A protein and the small-molecule ligand that binds it are described below.
Small molecule (SMILES): C#Cc1cn([C@@H]2O[C@H](CO)[C@@H](O)[C@H](O)[C@H]2O)c(=O)[nH]c1=O

Binding-site contacts:
Ligand atom C7 contacts residue ASP328 of chain 2.A at 3.7 Å.
Ligand atom O2 contacts residue ASN273 of chain 2.A at 3.1 Å (h-bond).
Ligand atom C6A contacts residue ASN273 of chain 2.A at 3.6 Å.
Ligand atom O6 contacts residue ASN473 of chain 2.A at 2.8 Å (h-bond).
Ligand atom N1 contacts residue ASN273 of chain 2.A at 3.7 Å.
Ligand atom C3 contacts residue GLU661 of chain 2.A at 3.2 Å.
Ligand atom O4 contacts residue ASN473 of chain 2.A at 3.6 Å.
Ligand atom C2A contacts residue LEU125 of chain 2.A at 3.6 Å (hydrophobic).
Ligand atom O3 contacts residue SER663 of chain 2.A at 3.0 Å (h-bond).
Ligand atom O3 contacts residue GLY664 of chain 2.A at 3.1 Å (h-bond).
Ligand atom O2A contacts residue LEU125 of chain 2.A at 3.2 Å (h-bond).
Ligand atom O4 contacts residue GLY664 of chain 2.A at 2.8 Å (h-bond).
Ligand atom O2A contacts residue GLY124 of chain 2.A at 3.3 Å (h-bond).
Ligand atom O5 contacts residue LEU125 of chain 2.A at 3.5 Å (h-bond).
Ligand atom C5 contacts residue GLY124 of chain 2.A at 3.7 Å.
Ligand atom C6A contacts residue HIS366 of chain 2.A at 3.2 Å.
Ligand atom O3 contacts residue ALA662 of chain 2.A at 3.2 Å (h-bond).
Ligand atom O4A contacts residue ASP272 of chain 2.A at 3.5 Å (salt-bridge).
Ligand atom O2 contacts residue GLU661 of chain 2.A at 3.1 Å (salt-bridge).
Ligand atom C2 contacts residue GLU661 of chain 2.A at 3.7 Å.
Ligand atom O4A contacts residue ASN273 of chain 2.A at 3.0 Å (h-bond).
Ligand atom O2A contacts residue ASP272 of chain 2.A at 3.3 Å (salt-bridge).
Ligand atom C8 contacts residue ASP328 of chain 2.A at 3.0 Å.
Ligand atom C8 contacts residue THR367 of chain 2.A at 3.5 Å.
Ligand atom C6 contacts residue HIS366 of chain 2.A at 3.7 Å.
Ligand atom C5A contacts residue ASN273 of chain 2.A at 3.3 Å.
Ligand atom C7 contacts residue ASN273 of chain 2.A at 3.6 Å.
Ligand atom C2A contacts residue ASN273 of chain 2.A at 3.5 Å.
Ligand atom O6 contacts residue HIS366 of chain 2.A at 2.8 Å (h-bond).
Ligand atom C4A contacts residue ASN273 of chain 2.A at 3.5 Å.
Ligand atom N3 contacts residue ASN273 of chain 2.A at 3.5 Å (h-bond).
Ligand atom N3 contacts residue ASP272 of chain 2.A at 2.6 Å (salt-bridge).
Ligand atom C6 contacts residue ASN473 of chain 2.A at 3.1 Å.
Ligand atom C4A contacts residue ASP272 of chain 2.A at 3.6 Å.
Ligand atom O3 contacts residue GLU661 of chain 2.A at 2.7 Å (salt-bridge).
Ligand atom O4 contacts residue SER663 of chain 2.A at 3.6 Å.
Ligand atom C4 contacts residue GLY664 of chain 2.A at 3.7 Å.
Ligand atom C2A contacts residue ASP272 of chain 2.A at 3.4 Å.
Ligand atom C3 contacts residue GLY664 of chain 2.A at 3.7 Å.
Ligand atom O2 contacts residue TYR562 of chain 2.A at 3.0 Å (h-bond).

Sequence of chain 2.A:
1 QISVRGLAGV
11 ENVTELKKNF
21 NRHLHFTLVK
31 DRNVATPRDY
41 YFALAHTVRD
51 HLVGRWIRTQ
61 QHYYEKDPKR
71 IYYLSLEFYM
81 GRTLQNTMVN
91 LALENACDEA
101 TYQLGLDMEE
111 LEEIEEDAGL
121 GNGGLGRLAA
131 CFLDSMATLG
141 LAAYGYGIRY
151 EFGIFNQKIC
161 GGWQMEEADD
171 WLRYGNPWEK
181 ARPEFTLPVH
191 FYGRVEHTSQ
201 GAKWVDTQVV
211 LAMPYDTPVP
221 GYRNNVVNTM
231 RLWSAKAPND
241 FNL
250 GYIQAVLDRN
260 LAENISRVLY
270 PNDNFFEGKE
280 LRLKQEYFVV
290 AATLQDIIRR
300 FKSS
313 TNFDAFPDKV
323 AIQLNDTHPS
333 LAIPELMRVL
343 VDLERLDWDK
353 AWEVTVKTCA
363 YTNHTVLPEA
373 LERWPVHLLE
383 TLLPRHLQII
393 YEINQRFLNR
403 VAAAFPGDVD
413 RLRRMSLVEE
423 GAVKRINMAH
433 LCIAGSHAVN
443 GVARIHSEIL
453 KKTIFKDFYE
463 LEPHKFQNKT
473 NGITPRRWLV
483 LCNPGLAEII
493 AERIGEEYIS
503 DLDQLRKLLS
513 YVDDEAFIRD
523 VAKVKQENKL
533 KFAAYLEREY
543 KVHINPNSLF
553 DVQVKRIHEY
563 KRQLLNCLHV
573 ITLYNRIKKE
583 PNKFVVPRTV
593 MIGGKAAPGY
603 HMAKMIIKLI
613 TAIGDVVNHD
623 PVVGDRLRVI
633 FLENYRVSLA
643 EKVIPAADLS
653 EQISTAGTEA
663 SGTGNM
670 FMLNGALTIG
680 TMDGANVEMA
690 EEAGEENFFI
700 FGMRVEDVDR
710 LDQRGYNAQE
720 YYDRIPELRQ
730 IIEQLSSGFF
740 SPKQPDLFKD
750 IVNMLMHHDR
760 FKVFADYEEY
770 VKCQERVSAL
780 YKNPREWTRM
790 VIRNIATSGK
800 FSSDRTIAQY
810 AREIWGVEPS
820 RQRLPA